A small-molecule ligand and the protein it binds are described below.
Small molecule (SMILES): COc1ccc(CCNC(=O)C[C@@H]2CN(c3cc(C)nc(-n4ccnc4)n3)CCN2C(=O)C(C)C)cc1

Sequence of chain 1.A:
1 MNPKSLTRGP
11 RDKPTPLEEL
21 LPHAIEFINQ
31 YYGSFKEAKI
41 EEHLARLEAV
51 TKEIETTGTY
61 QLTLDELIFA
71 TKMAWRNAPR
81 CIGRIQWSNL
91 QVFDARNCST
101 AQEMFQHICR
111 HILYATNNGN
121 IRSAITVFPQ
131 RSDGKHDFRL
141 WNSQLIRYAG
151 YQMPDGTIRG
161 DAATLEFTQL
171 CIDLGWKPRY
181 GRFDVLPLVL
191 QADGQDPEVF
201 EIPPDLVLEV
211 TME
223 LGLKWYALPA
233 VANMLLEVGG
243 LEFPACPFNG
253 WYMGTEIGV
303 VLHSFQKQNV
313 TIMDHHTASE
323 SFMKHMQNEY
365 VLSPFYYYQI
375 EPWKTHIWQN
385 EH

Binding-site contacts:
Ligand atom O47 contacts residue MET255 of chain 1.A at 4.0 Å.
Ligand atom C14 contacts residue GLN144 of chain 1.A at 3.7 Å.
Ligand atom C17 contacts residue GLN144 of chain 1.A at 3.3 Å.
Ligand atom C13 contacts residue VAL233 of chain 1.A at 3.9 Å (hydrophobic).
Ligand atom C30 contacts residue ARG80 of chain 1.A at 3.8 Å.
Ligand atom N16 contacts residue VAL233 of chain 1.A at 3.8 Å.
Ligand atom C38 contacts residue GLU258 of chain 1.A at 3.4 Å.
Ligand atom C2 contacts residue HEM1 of chain 1.B at 3.1 Å.
Ligand atom N12 contacts residue VAL233 of chain 1.A at 3.4 Å.
Ligand atom C41 contacts residue GLU258 of chain 1.A at 3.8 Å.
Ligand atom N16 contacts residue PRO231 of chain 1.A at 3.6 Å.
Ligand atom C30 contacts residue TYR372 of chain 1.A at 3.1 Å (hydrophobic).
Ligand atom C42 contacts residue GLU258 of chain 1.A at 3.4 Å.
Ligand atom C2 contacts residue VAL233 of chain 1.A at 4.0 Å (hydrophobic).
Ligand atom O47 contacts residue HEM1 of chain 1.B at 3.6 Å.
Ligand atom C29 contacts residue HEM1 of chain 1.B at 3.6 Å.
Ligand atom C23 contacts residue HEM1 of chain 1.B at 3.7 Å.
Ligand atom C5 contacts residue HEM1 of chain 1.B at 3.2 Å.
Ligand atom NFE contacts residue PHE250 of chain 1.A at 4.0 Å.
Ligand atom C5 contacts residue GLY252 of chain 1.A at 3.6 Å.
Ligand atom C17 contacts residue PRO231 of chain 1.A at 3.7 Å (hydrophobic).
Ligand atom C43 contacts residue TYR254 of chain 1.A at 3.6 Å (hydrophobic).
Ligand atom C15 contacts residue GLN144 of chain 1.A at 4.0 Å.
Ligand atom C44 contacts residue TYR254 of chain 1.A at 4.0 Å (hydrophobic).
Ligand atom C31 contacts residue HEM1 of chain 1.B at 3.2 Å.
Ligand atom C29 contacts residue TYR372 of chain 1.A at 3.8 Å (hydrophobic).
Ligand atom C48 contacts residue TYR254 of chain 1.A at 3.4 Å (hydrophobic).
Ligand atom C11 contacts residue VAL233 of chain 1.A at 3.3 Å (hydrophobic).
Ligand atom O34 contacts residue HEM1 of chain 1.B at 4.0 Å.
Ligand atom C42 contacts residue TYR254 of chain 1.A at 4.0 Å (hydrophobic).
Ligand atom C4 contacts residue PRO231 of chain 1.A at 3.5 Å (hydrophobic).
Ligand atom C31 contacts residue ARG80 of chain 1.A at 3.5 Å.
Ligand atom C48 contacts residue PRO231 of chain 1.A at 3.8 Å (hydrophobic).
Ligand atom NFE contacts residue HEM1 of chain 1.B at 2.2 Å.
Ligand atom C17 contacts residue TYR254 of chain 1.A at 4.0 Å (hydrophobic).
Ligand atom C48 contacts residue TRP253 of chain 1.A at 3.1 Å (hydrophobic).
Ligand atom C43 contacts residue MET255 of chain 1.A at 3.9 Å (hydrophobic).
Ligand atom N3 contacts residue VAL233 of chain 1.A at 3.6 Å.
Ligand atom C4 contacts residue GLY252 of chain 1.A at 4.0 Å.
Ligand atom C48 contacts residue MET255 of chain 1.A at 3.8 Å (hydrophobic).